Binding-site contacts:
Ligand atom N2 contacts residue PRO163 of chain 1.A at 4.1 Å.
Ligand atom C7 contacts residue PRO163 of chain 1.A at 4.3 Å (hydrophobic).
Ligand atom C7 contacts residue ASN121 of chain 1.A at 3.4 Å.
Ligand atom C2 contacts residue ASN121 of chain 1.A at 2.5 Å.
Ligand atom C8 contacts residue TYR186 of chain 1.A at 3.6 Å (hydrophobic).
Ligand atom C1 contacts residue ASN121 of chain 1.A at 1.4 Å.
Ligand atom C7 contacts residue TYR186 of chain 1.A at 3.6 Å (hydrophobic).
Ligand atom N2 contacts residue TYR186 of chain 1.A at 4.4 Å.
Ligand atom O5 contacts residue ASN121 of chain 1.A at 2.5 Å (h-bond).
Ligand atom N2 contacts residue ASN121 of chain 1.A at 2.9 Å (h-bond).
Ligand atom C5 contacts residue ASN121 of chain 1.A at 3.8 Å.
Ligand atom C8 contacts residue PRO163 of chain 1.A at 3.5 Å (hydrophobic).
Ligand atom C8 contacts residue ASN121 of chain 1.A at 4.5 Å.
Ligand atom O7 contacts residue TYR186 of chain 1.A at 3.3 Å (h-bond).
Ligand atom O7 contacts residue PRO163 of chain 1.A at 3.5 Å.
Ligand atom C4 contacts residue ASN121 of chain 1.A at 4.3 Å.
Ligand atom O7 contacts residue ASN121 of chain 1.A at 3.6 Å (h-bond).
Ligand atom C3 contacts residue ASN121 of chain 1.A at 3.9 Å.

This small molecule binds to this protein.
Small molecule (SMILES): CC(=O)N[C@H]1[C@H](O[C@H]2[C@H](O)[C@@H](NC(C)=O)CO[C@@H]2CO)O[C@H](CO)[C@@H](O)[C@@H]1O

Sequence of chain 1.A:
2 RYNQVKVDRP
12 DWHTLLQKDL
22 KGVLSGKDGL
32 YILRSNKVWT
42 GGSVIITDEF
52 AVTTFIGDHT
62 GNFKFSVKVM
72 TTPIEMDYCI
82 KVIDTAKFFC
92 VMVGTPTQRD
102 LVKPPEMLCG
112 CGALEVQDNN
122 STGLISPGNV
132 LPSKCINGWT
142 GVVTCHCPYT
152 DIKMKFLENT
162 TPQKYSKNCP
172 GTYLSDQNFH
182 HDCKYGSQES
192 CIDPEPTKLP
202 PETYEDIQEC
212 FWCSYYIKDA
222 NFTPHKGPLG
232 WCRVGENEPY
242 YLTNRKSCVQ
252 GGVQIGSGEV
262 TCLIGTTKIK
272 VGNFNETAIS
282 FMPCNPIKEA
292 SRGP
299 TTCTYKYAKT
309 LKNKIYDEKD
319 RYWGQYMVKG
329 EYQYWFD